The small molecule below binds the protein below.
Small molecule (SMILES): CCCCCCCCCC(=O)N(CCO)C[C@@H](O)[C@@H](O)[C@@H](O)[C@@H](O)CO

Sequence of chain 1.B:
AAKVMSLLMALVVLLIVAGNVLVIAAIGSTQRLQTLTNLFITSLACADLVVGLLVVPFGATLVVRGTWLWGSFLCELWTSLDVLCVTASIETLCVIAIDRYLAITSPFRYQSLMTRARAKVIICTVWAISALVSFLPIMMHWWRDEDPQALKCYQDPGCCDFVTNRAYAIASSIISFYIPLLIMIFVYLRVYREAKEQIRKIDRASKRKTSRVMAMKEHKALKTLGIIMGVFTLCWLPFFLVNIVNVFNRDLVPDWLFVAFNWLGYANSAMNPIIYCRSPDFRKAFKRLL

Binding-site contacts:
Ligand atom O44 contacts residue TRP143 of chain 1.B at 3.7 Å.
Ligand atom O49 contacts residue ALA172 of chain 1.B at 3.3 Å.
Ligand atom C43 contacts residue TYR169 of chain 1.B at 4.3 Å (hydrophobic).
Ligand atom O44 contacts residue ASN166 of chain 1.B at 3.4 Å (h-bond).
Ligand atom C37 contacts residue ALA172 of chain 1.B at 4.4 Å (hydrophobic).
Ligand atom O47 contacts residue PRO138 of chain 1.B at 3.6 Å.
Ligand atom C35 contacts residue ALA172 of chain 1.B at 4.3 Å (hydrophobic).
Ligand atom O51 contacts residue PRO138 of chain 1.B at 4.1 Å.
Ligand atom C1 contacts residue ILE130 of chain 1.B at 4.2 Å (hydrophobic).
Ligand atom C43 contacts residue TRP143 of chain 1.B at 3.4 Å (hydrophobic).
Ligand atom C9 contacts residue LEU133 of chain 1.B at 4.3 Å (hydrophobic).
Ligand atom C41 contacts residue TYR169 of chain 1.B at 4.1 Å (hydrophobic).
Ligand atom C36 contacts residue ALA172 of chain 1.B at 3.9 Å (hydrophobic).
Ligand atom C42 contacts residue ALA168 of chain 1.B at 4.3 Å (hydrophobic).
Ligand atom O51 contacts residue TYR169 of chain 1.B at 4.3 Å.
Ligand atom O47 contacts residue LEU133 of chain 1.B at 4.4 Å.
Ligand atom C43 contacts residue ASN166 of chain 1.B at 4.0 Å.
Ligand atom C30 contacts residue ILE176 of chain 1.B at 4.4 Å (hydrophobic).
Ligand atom C35 contacts residue ILE176 of chain 1.B at 4.3 Å (hydrophobic).
Ligand atom O51 contacts residue TRP143 of chain 1.B at 3.6 Å.
Ligand atom O44 contacts residue TYR169 of chain 1.B at 4.4 Å.
Ligand atom O53 contacts residue ALA168 of chain 1.B at 3.1 Å.
Ligand atom O44 contacts residue ALA168 of chain 1.B at 3.8 Å.
Ligand atom C15 contacts residue LEU133 of chain 1.B at 3.7 Å (hydrophobic).
Ligand atom N33 contacts residue ILE176 of chain 1.B at 4.0 Å.
Ligand atom O49 contacts residue ALA168 of chain 1.B at 4.3 Å.
Ligand atom O53 contacts residue TYR169 of chain 1.B at 3.2 Å (h-bond).
Ligand atom C40 contacts residue ALA172 of chain 1.B at 4.4 Å (hydrophobic).
Ligand atom C36 contacts residue ILE176 of chain 1.B at 3.9 Å (hydrophobic).
Ligand atom O34 contacts residue LEU133 of chain 1.B at 4.0 Å.
Ligand atom C42 contacts residue TYR169 of chain 1.B at 4.2 Å (hydrophobic).
Ligand atom C24 contacts residue ILE176 of chain 1.B at 3.9 Å (hydrophobic).